Sequence of chain 1.J:
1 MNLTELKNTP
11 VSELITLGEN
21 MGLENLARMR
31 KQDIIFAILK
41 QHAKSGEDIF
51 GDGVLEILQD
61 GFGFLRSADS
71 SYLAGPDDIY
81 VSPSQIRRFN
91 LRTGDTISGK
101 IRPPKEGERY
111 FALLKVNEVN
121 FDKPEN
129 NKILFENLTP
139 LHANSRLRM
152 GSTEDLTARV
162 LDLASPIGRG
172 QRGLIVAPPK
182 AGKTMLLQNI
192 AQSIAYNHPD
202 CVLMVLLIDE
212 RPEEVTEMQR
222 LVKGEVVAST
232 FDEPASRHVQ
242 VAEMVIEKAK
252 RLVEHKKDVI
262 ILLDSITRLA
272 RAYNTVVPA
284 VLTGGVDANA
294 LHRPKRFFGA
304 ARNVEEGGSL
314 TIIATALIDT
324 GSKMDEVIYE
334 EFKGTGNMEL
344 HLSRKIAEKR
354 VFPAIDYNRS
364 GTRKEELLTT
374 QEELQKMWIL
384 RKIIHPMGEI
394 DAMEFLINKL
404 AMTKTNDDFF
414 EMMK

The protein below binds the small molecule below.
Small molecule (SMILES): Nc1ccn([C@@H]2O[C@H](CO[P](=O)(O)O[C@H]3[C@@H](O)[C@H](n4ccc(=O)[nH]c4=O)O[C@@H]3COP(=O)=O)[C@@H](O)[C@H]2O)c(=O)n1

Binding-site contacts:
Ligand atom C4 contacts residue GLU108 of chain 1.J at 3.3 Å.
Ligand atom O4' contacts residue TYR110 of chain 1.J at 3.8 Å.
Ligand atom C4' contacts residue TYR110 of chain 1.J at 3.9 Å (hydrophobic).
Ligand atom C6 contacts residue TYR80 of chain 1.J at 3.9 Å (hydrophobic).
Ligand atom C2 contacts residue TYR110 of chain 1.J at 3.7 Å (hydrophobic).
Ligand atom C5 contacts residue TYR80 of chain 1.J at 3.5 Å (hydrophobic).
Ligand atom N3 contacts residue ARG66 of chain 1.J at 3.5 Å (salt-bridge).
Ligand atom C2 contacts residue ARG109 of chain 1.J at 3.9 Å.
Ligand atom O2 contacts residue ARG109 of chain 1.J at 2.9 Å (salt-bridge).
Ligand atom O2 contacts residue ARG66 of chain 1.J at 3.5 Å (salt-bridge).
Ligand atom OP2 contacts residue ARG109 of chain 1.J at 2.7 Å (salt-bridge).
Ligand atom O4 contacts residue TYR80 of chain 1.J at 4.0 Å.
Ligand atom P contacts residue ARG109 of chain 1.J at 3.8 Å.
Ligand atom N3 contacts residue TYR110 of chain 1.J at 3.8 Å.
Ligand atom N3 contacts residue GLU108 of chain 1.J at 3.3 Å.
Ligand atom O2 contacts residue GLU108 of chain 1.J at 3.4 Å.
Ligand atom C4' contacts residue PHE62 of chain 1.J at 3.7 Å (hydrophobic).
Ligand atom C6 contacts residue TYR110 of chain 1.J at 3.8 Å (hydrophobic).
Ligand atom O3' contacts residue TYR110 of chain 1.J at 2.9 Å (h-bond).
Ligand atom O2 contacts residue PHE64 of chain 1.J at 4.0 Å.
Ligand atom O4' contacts residue TYR110 of chain 1.J at 3.9 Å.
Ligand atom C4 contacts residue ALA74 of chain 1.J at 3.9 Å (hydrophobic).
Ligand atom O5' contacts residue TYR110 of chain 1.J at 3.0 Å (h-bond).
Ligand atom O2' contacts residue ARG109 of chain 1.J at 3.6 Å.
Ligand atom O3' contacts residue ARG109 of chain 1.J at 4.0 Å.
Ligand atom O4' contacts residue PHE62 of chain 1.J at 3.9 Å.
Ligand atom N1 contacts residue TYR110 of chain 1.J at 3.8 Å.
Ligand atom C2 contacts residue GLU108 of chain 1.J at 3.6 Å.
Ligand atom C1' contacts residue TYR110 of chain 1.J at 3.4 Å (hydrophobic).
Ligand atom O4 contacts residue GLU108 of chain 1.J at 3.1 Å (salt-bridge).
Ligand atom OP2 contacts residue TYR110 of chain 1.J at 3.5 Å (h-bond).
Ligand atom P contacts residue TYR110 of chain 1.J at 3.4 Å.
Ligand atom N4 contacts residue GLY75 of chain 1.J at 2.8 Å (h-bond).
Ligand atom N3 contacts residue ALA74 of chain 1.J at 3.8 Å.
Ligand atom N4 contacts residue ALA74 of chain 1.J at 3.6 Å.
Ligand atom C4 contacts residue TYR80 of chain 1.J at 3.8 Å (hydrophobic).
Ligand atom C3' contacts residue TYR110 of chain 1.J at 3.8 Å (hydrophobic).
Ligand atom O2 contacts residue TYR110 of chain 1.J at 3.2 Å.
Ligand atom C5 contacts residue TYR110 of chain 1.J at 3.9 Å (hydrophobic).
Ligand atom O2 contacts residue LEU58 of chain 1.J at 3.5 Å.